A protein and the small-molecule ligand that binds it are described below.
Small molecule (SMILES): CC(C)C(=O)O

Binding-site contacts:
Ligand atom O contacts residue PHE159 of chain 1.A at 4.1 Å.
Ligand atom CB contacts residue LEU139 of chain 1.A at 3.3 Å (hydrophobic).
Ligand atom CM contacts residue ALA103 of chain 1.A at 4.3 Å (hydrophobic).
Ligand atom CB contacts residue VAL226 of chain 1.A at 3.8 Å (hydrophobic).
Ligand atom O contacts residue SER34 of chain 1.A at 4.2 Å.
Ligand atom C contacts residue SER34 of chain 1.A at 3.6 Å.
Ligand atom OXT contacts residue ALA103 of chain 1.A at 3.3 Å.
Ligand atom CM contacts residue LEU139 of chain 1.A at 3.8 Å (hydrophobic).
Ligand atom CM contacts residue SER34 of chain 1.A at 3.7 Å.
Ligand atom OXT contacts residue ASN102 of chain 1.A at 4.5 Å.
Ligand atom OXT contacts residue SER34 of chain 1.A at 2.8 Å (h-bond).
Ligand atom OXT contacts residue GLY33 of chain 1.A at 3.8 Å.
Ligand atom CA contacts residue ALA103 of chain 1.A at 4.1 Å (hydrophobic).
Ligand atom C contacts residue HIS252 of chain 1.A at 3.7 Å.
Ligand atom O contacts residue ALA103 of chain 1.A at 3.2 Å.
Ligand atom OXT contacts residue PHE104 of chain 1.A at 3.2 Å (h-bond).
Ligand atom C contacts residue PHE104 of chain 1.A at 4.0 Å (hydrophobic).
Ligand atom C contacts residue ALA103 of chain 1.A at 3.2 Å (hydrophobic).
Ligand atom CM contacts residue TRP143 of chain 1.A at 3.8 Å (hydrophobic).
Ligand atom CM contacts residue PHE104 of chain 1.A at 4.2 Å (hydrophobic).
Ligand atom CA contacts residue SER34 of chain 1.A at 3.9 Å.
Ligand atom CA contacts residue LEU139 of chain 1.A at 4.0 Å (hydrophobic).
Ligand atom CA contacts residue HIS252 of chain 1.A at 4.1 Å.
Ligand atom O contacts residue HIS252 of chain 1.A at 2.7 Å (h-bond).
Ligand atom CA contacts residue VAL226 of chain 1.A at 3.8 Å (hydrophobic).
Ligand atom CB contacts residue VAL142 of chain 1.A at 3.8 Å (hydrophobic).
Ligand atom CB contacts residue TRP143 of chain 1.A at 3.6 Å (hydrophobic).
Ligand atom CA contacts residue TRP143 of chain 1.A at 4.5 Å (hydrophobic).
Ligand atom CB contacts residue SER34 of chain 1.A at 3.7 Å.

Sequence of chain 1.A:
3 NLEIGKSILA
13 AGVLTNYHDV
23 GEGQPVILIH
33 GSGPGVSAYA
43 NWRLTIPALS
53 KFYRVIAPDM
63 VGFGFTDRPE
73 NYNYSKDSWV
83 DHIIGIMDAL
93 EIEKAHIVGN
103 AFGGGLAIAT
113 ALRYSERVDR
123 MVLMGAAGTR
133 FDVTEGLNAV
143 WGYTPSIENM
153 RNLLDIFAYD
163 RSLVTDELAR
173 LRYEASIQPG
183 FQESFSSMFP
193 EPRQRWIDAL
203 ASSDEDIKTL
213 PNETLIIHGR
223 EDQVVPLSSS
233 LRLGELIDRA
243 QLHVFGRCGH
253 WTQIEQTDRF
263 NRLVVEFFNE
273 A